Binding-site contacts:
Ligand atom C3 contacts residue ASN11 of chain 1.A at 3.8 Å.
Ligand atom O7 contacts residue GLY7 of chain 1.A at 4.0 Å.
Ligand atom N2 contacts residue GLY7 of chain 1.A at 4.2 Å.
Ligand atom N2 contacts residue PHE10 of chain 1.A at 4.5 Å.
Ligand atom C4 contacts residue ASN11 of chain 1.A at 4.2 Å.
Ligand atom N2 contacts residue ASN11 of chain 1.A at 2.9 Å (h-bond).
Ligand atom C1 contacts residue ASN11 of chain 1.A at 1.4 Å.
Ligand atom C5 contacts residue ASN11 of chain 1.A at 3.7 Å.
Ligand atom O5 contacts residue ASN11 of chain 1.A at 2.4 Å (h-bond).
Ligand atom O3 contacts residue VAL35 of chain 1.A at 3.6 Å.
Ligand atom C7 contacts residue GLY7 of chain 1.A at 4.3 Å.
Ligand atom C8 contacts residue LEU36 of chain 1.A at 3.6 Å (hydrophobic).
Ligand atom O7 contacts residue PHE6 of chain 1.A at 4.4 Å.
Ligand atom C2 contacts residue ASN11 of chain 1.A at 2.5 Å.
Ligand atom C7 contacts residue PHE10 of chain 1.A at 4.4 Å (hydrophobic).
Ligand atom C7 contacts residue PHE6 of chain 1.A at 4.5 Å (hydrophobic).
Ligand atom C8 contacts residue PHE10 of chain 1.A at 3.9 Å (hydrophobic).
Ligand atom C7 contacts residue ASN11 of chain 1.A at 4.2 Å.

Sequence of chain 1.A:
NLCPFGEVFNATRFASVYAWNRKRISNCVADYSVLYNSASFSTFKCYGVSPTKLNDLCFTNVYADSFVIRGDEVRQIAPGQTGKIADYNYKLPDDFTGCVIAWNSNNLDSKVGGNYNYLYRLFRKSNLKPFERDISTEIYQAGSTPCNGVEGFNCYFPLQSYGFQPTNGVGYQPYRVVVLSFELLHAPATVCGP

This protein binds this small molecule.
Small molecule (SMILES): CC(=O)N[C@@H]1[C@@H](O)[C@H](O)[C@@H](CO)O[C@H]1O